Sequence of chain 1.T:
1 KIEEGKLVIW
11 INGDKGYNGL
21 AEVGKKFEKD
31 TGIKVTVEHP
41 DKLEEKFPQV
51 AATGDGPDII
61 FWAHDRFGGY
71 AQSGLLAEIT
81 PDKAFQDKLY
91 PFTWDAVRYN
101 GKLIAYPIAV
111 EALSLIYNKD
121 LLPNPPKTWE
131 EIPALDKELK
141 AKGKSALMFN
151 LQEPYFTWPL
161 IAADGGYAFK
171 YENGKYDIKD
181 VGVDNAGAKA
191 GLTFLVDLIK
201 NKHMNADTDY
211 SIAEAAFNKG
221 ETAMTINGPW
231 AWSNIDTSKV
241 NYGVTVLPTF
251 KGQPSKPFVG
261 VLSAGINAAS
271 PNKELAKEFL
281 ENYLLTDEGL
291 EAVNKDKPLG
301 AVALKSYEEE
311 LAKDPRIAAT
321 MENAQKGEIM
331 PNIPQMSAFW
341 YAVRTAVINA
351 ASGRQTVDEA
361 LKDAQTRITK

This protein binds this small molecule.
Small molecule (SMILES): OC[C@H]1O[C@H](O[C@H]2[C@H](O)[C@@H](O)[C@@H](O)O[C@@H]2CO)[C@H](O)[C@@H](O)[C@@H]1O

Binding-site contacts:
Ligand atom O6 contacts residue PRO154 of chain 1.T at 3.2 Å.
Ligand atom C1 contacts residue LYS15 of chain 1.T at 3.8 Å.
Ligand atom O1 contacts residue ASP14 of chain 1.T at 2.8 Å (salt-bridge).
Ligand atom O2 contacts residue GLU111 of chain 1.T at 2.6 Å (salt-bridge).
Ligand atom C6 contacts residue TRP340 of chain 1.T at 3.7 Å (hydrophobic).
Ligand atom C2 contacts residue TRP62 of chain 1.T at 3.9 Å (hydrophobic).
Ligand atom C2 contacts residue TRP230 of chain 1.T at 3.9 Å (hydrophobic).
Ligand atom C2 contacts residue ASP65 of chain 1.T at 3.4 Å.
Ligand atom O4 contacts residue ARG66 of chain 1.T at 2.8 Å (salt-bridge).
Ligand atom O3 contacts residue TRP340 of chain 1.T at 3.9 Å.
Ligand atom O2 contacts residue ASP65 of chain 1.T at 2.7 Å (salt-bridge).
Ligand atom C2 contacts residue LYS15 of chain 1.T at 3.9 Å.
Ligand atom C1 contacts residue ASP14 of chain 1.T at 3.5 Å.
Ligand atom C2 contacts residue GLU111 of chain 1.T at 3.4 Å.
Ligand atom C5 contacts residue GLU153 of chain 1.T at 3.9 Å.
Ligand atom C4 contacts residue ARG66 of chain 1.T at 3.8 Å.
Ligand atom O2 contacts residue ALA63 of chain 1.T at 3.4 Å.
Ligand atom C1 contacts residue TYR155 of chain 1.T at 3.5 Å (hydrophobic).
Ligand atom C6 contacts residue GLU153 of chain 1.T at 3.3 Å.
Ligand atom C6 contacts residue TYR155 of chain 1.T at 4.0 Å (hydrophobic).
Ligand atom C4 contacts residue TRP340 of chain 1.T at 3.7 Å (hydrophobic).
Ligand atom O3 contacts residue GLU111 of chain 1.T at 3.8 Å.
Ligand atom O2 contacts residue TRP62 of chain 1.T at 3.2 Å (h-bond).
Ligand atom C6 contacts residue PRO154 of chain 1.T at 3.9 Å (hydrophobic).
Ligand atom C3 contacts residue TRP62 of chain 1.T at 3.5 Å (hydrophobic).
Ligand atom O3 contacts residue TRP62 of chain 1.T at 3.2 Å (h-bond).
Ligand atom O3 contacts residue ASP65 of chain 1.T at 2.8 Å (salt-bridge).
Ligand atom O3 contacts residue ARG66 of chain 1.T at 2.7 Å (salt-bridge).
Ligand atom C1 contacts residue TRP230 of chain 1.T at 3.8 Å (hydrophobic).
Ligand atom O1 contacts residue LYS15 of chain 1.T at 3.1 Å (salt-bridge).
Ligand atom O5 contacts residue TRP340 of chain 1.T at 3.9 Å.
Ligand atom O5 contacts residue ASP14 of chain 1.T at 3.9 Å.
Ligand atom O6 contacts residue GLU153 of chain 1.T at 2.5 Å (salt-bridge).
Ligand atom O1 contacts residue ASN12 of chain 1.T at 3.8 Å.
Ligand atom O5 contacts residue TYR155 of chain 1.T at 3.4 Å.
Ligand atom C3 contacts residue ASP65 of chain 1.T at 3.6 Å.
Ligand atom O6 contacts residue TYR155 of chain 1.T at 3.2 Å (h-bond).
Ligand atom O6 contacts residue PHE156 of chain 1.T at 4.0 Å.
Ligand atom O3 contacts residue ALA63 of chain 1.T at 3.3 Å.
Ligand atom O2 contacts residue LYS15 of chain 1.T at 2.8 Å (salt-bridge).